Sequence of chain 1.K:
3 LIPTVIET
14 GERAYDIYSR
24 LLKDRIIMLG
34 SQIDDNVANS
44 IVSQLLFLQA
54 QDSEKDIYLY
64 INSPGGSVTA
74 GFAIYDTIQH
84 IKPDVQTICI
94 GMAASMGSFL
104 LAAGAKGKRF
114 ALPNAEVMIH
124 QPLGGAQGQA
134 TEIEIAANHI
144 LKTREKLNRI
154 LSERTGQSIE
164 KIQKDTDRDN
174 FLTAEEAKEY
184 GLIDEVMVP

The small molecule below binds the protein below.
Small molecule (SMILES): CC[C@H](C)[C@H](NC(=O)[C@@H](NC(=O)[C@H](O)[C@@H](C=O)C(C)C)C(C)C)C(=O)O

Binding-site contacts:
Ligand atom C17 contacts residue LEU126 of chain 1.K at 3.8 Å (hydrophobic).
Ligand atom C23 contacts residue VAL71 of chain 1.K at 3.5 Å (hydrophobic).
Ligand atom C1 contacts residue MET99 of chain 1.K at 3.5 Å (hydrophobic).
Ligand atom O12 contacts residue PRO125 of chain 1.K at 3.4 Å.
Ligand atom C18 contacts residue VAL71 of chain 1.K at 3.7 Å (hydrophobic).
Ligand atom C23 contacts residue LEU126 of chain 1.K at 3.8 Å (hydrophobic).
Ligand atom O10 contacts residue SER98 of chain 1.K at 3.3 Å (h-bond).
Ligand atom C14 contacts residue LEU126 of chain 1.K at 3.2 Å (hydrophobic).
Ligand atom O12 contacts residue LEU126 of chain 1.K at 2.8 Å (h-bond).
Ligand atom C9 contacts residue VAL71 of chain 1.K at 3.9 Å (hydrophobic).
Ligand atom O3 contacts residue SER98 of chain 1.K at 2.2 Å (h-bond).
Ligand atom O27 contacts residue GLY127 of chain 1.K at 3.7 Å.
Ligand atom C11 contacts residue GLY69 of chain 1.K at 3.4 Å.
Ligand atom O3 contacts residue GLY68 of chain 1.K at 3.3 Å.
Ligand atom O19 contacts residue VAL71 of chain 1.K at 3.2 Å (h-bond).
Ligand atom C11 contacts residue VAL71 of chain 1.K at 3.6 Å (hydrophobic).
Ligand atom C42 contacts residue THR146 of chain 1.K at 3.6 Å.
Ligand atom N13 contacts residue VAL71 of chain 1.K at 3.7 Å.
Ligand atom O3 contacts residue GLY69 of chain 1.K at 3.0 Å (h-bond).
Ligand atom C6 contacts residue SER98 of chain 1.K at 3.5 Å.
Ligand atom C24 contacts residue HIS142 of chain 1.K at 3.9 Å.
Ligand atom N20 contacts residue LEU126 of chain 1.K at 2.8 Å (h-bond).
Ligand atom C21 contacts residue LEU126 of chain 1.K at 3.9 Å (hydrophobic).
Ligand atom C4 contacts residue SER98 of chain 1.K at 2.4 Å.
Ligand atom C9 contacts residue GLY69 of chain 1.K at 3.0 Å.
Ligand atom C1 contacts residue SER98 of chain 1.K at 1.3 Å.
Ligand atom O10 contacts residue VAL71 of chain 1.K at 3.3 Å.
Ligand atom C6 contacts residue HIS123 of chain 1.K at 3.1 Å.
Ligand atom C22 contacts residue LEU126 of chain 1.K at 3.7 Å (hydrophobic).
Ligand atom C5 contacts residue SER98 of chain 1.K at 3.5 Å.
Ligand atom O10 contacts residue GLY69 of chain 1.K at 3.9 Å.
Ligand atom O19 contacts residue SER70 of chain 1.K at 3.8 Å.
Ligand atom C6 contacts residue LEU126 of chain 1.K at 3.6 Å (hydrophobic).
Ligand atom O3 contacts residue MET99 of chain 1.K at 3.3 Å (h-bond).
Ligand atom O12 contacts residue VAL71 of chain 1.K at 3.8 Å.
Ligand atom O3 contacts residue PRO67 of chain 1.K at 3.5 Å (h-bond).
Ligand atom C18 contacts residue LEU126 of chain 1.K at 3.5 Å (hydrophobic).
Ligand atom C7 contacts residue GLY69 of chain 1.K at 3.5 Å.
Ligand atom C9 contacts residue SER98 of chain 1.K at 3.4 Å.
Ligand atom N13 contacts residue GLY69 of chain 1.K at 2.8 Å (h-bond).